Sequence of chain 1.A:
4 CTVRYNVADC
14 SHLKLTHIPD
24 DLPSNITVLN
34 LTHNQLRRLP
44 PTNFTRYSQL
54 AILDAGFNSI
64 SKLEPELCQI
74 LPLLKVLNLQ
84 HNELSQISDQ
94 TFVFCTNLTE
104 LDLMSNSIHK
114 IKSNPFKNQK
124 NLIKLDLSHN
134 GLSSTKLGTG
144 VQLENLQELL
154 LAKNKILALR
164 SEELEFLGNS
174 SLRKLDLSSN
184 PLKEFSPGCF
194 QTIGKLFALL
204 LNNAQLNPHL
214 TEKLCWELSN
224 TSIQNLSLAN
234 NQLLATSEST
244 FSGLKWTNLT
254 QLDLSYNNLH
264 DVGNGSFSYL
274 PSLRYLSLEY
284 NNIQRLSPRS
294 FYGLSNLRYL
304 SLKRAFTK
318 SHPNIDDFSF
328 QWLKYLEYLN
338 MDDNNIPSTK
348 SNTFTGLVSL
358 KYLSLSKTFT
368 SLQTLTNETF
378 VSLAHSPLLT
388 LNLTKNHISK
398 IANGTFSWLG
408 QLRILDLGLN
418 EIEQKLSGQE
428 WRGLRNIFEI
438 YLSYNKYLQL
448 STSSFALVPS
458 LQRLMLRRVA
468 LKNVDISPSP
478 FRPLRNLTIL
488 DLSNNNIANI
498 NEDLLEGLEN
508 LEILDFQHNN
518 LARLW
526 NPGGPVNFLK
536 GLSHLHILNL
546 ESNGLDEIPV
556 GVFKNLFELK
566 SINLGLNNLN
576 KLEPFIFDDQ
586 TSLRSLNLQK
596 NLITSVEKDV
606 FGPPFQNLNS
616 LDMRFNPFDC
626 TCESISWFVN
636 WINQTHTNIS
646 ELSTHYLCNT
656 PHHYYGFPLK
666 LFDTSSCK

Binding-site contacts:
Ligand atom C1 contacts residue PRO43 of chain 1.A at 4.4 Å (hydrophobic).
Ligand atom C8 contacts residue PRO43 of chain 1.A at 3.5 Å (hydrophobic).
Ligand atom O7 contacts residue ASN46 of chain 1.A at 4.5 Å.
Ligand atom O5 contacts residue ASN46 of chain 1.A at 2.4 Å (h-bond).
Ligand atom C4 contacts residue ASN46 of chain 1.A at 4.3 Å.
Ligand atom N2 contacts residue ASN46 of chain 1.A at 2.9 Å (h-bond).
Ligand atom N2 contacts residue PRO43 of chain 1.A at 3.7 Å.
Ligand atom C8 contacts residue ARG41 of chain 1.A at 3.5 Å.
Ligand atom C3 contacts residue ASN46 of chain 1.A at 3.8 Å.
Ligand atom O7 contacts residue ILE21 of chain 1.A at 3.9 Å.
Ligand atom O7 contacts residue HIS20 of chain 1.A at 3.0 Å.
Ligand atom C7 contacts residue ASN46 of chain 1.A at 3.9 Å.
Ligand atom C7 contacts residue PRO43 of chain 1.A at 3.8 Å (hydrophobic).
Ligand atom C6 contacts residue ASN46 of chain 1.A at 4.2 Å.
Ligand atom O6 contacts residue ASN46 of chain 1.A at 3.7 Å.
Ligand atom C1 contacts residue ASN46 of chain 1.A at 1.4 Å.
Ligand atom O3 contacts residue HIS20 of chain 1.A at 3.9 Å.
Ligand atom C8 contacts residue HIS20 of chain 1.A at 4.3 Å.
Ligand atom C5 contacts residue ASN46 of chain 1.A at 3.7 Å.
Ligand atom C2 contacts residue ASN46 of chain 1.A at 2.5 Å.
Ligand atom C7 contacts residue HIS20 of chain 1.A at 3.9 Å.

A protein and the small-molecule ligand that binds it are described below.
Small molecule (SMILES): CC(=O)N[C@@H]1[C@@H](O)[C@H](O)[C@@H](CO)O[C@H]1O